Binding-site contacts:
Ligand atom C6 contacts residue VAL250 of chain 1.A at 4.0 Å (hydrophobic).
Ligand atom C2 contacts residue ASN241 of chain 1.C at 2.4 Å.
Ligand atom O5 contacts residue VAL250 of chain 1.A at 3.7 Å.
Ligand atom C3 contacts residue ASN241 of chain 1.C at 3.8 Å.
Ligand atom O4 contacts residue LEU256 of chain 1.A at 4.4 Å.
Ligand atom N2 contacts residue ASN241 of chain 1.C at 2.9 Å (h-bond).
Ligand atom O7 contacts residue TYR247 of chain 1.A at 3.4 Å (h-bond).
Ligand atom O7 contacts residue ASN241 of chain 1.C at 3.6 Å.
Ligand atom O6 contacts residue ASN241 of chain 1.C at 4.4 Å.
Ligand atom C4 contacts residue ASN241 of chain 1.C at 4.2 Å.
Ligand atom C1 contacts residue ASN241 of chain 1.C at 1.4 Å.
Ligand atom C5 contacts residue ASN241 of chain 1.C at 3.7 Å.
Ligand atom O5 contacts residue ASN241 of chain 1.C at 2.4 Å (h-bond).
Ligand atom C6 contacts residue ASN241 of chain 1.C at 4.4 Å.
Ligand atom C7 contacts residue ASN241 of chain 1.C at 3.6 Å.
Ligand atom C4 contacts residue VAL250 of chain 1.A at 4.3 Å (hydrophobic).
Ligand atom C5 contacts residue VAL250 of chain 1.A at 4.3 Å (hydrophobic).

This protein binds this small molecule.
Small molecule (SMILES): CC(=O)N[C@@H]1[C@@H](O)[C@H](O)[C@@H](CO)O[C@H]1O

Sequence of chain 1.C:
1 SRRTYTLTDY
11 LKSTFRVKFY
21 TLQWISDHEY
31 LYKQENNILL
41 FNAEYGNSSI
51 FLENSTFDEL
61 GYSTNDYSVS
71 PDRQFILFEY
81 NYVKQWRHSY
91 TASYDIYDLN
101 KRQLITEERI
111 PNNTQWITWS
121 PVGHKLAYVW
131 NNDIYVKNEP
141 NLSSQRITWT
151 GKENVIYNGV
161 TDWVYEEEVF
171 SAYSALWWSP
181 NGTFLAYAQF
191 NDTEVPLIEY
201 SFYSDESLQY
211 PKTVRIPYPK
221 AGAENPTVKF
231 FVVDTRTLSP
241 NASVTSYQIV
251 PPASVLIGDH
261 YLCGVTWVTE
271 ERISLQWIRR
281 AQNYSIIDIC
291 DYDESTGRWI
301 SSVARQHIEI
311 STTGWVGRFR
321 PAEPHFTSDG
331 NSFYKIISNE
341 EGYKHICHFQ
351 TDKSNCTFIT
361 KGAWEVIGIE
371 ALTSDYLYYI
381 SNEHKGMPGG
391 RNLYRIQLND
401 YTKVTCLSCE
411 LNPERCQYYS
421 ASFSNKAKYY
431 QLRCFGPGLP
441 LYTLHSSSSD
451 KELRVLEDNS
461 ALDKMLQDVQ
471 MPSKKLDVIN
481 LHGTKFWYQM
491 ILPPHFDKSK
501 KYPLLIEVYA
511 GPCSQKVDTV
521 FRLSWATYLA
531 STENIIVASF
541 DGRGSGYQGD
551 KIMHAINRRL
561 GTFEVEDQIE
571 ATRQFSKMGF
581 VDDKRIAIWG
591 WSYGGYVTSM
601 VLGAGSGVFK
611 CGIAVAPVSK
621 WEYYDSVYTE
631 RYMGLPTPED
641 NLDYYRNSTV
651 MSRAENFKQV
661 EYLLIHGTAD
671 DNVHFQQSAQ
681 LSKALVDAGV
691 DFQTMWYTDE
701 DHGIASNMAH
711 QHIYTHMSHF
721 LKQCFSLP

Sequence of chain 1.A:
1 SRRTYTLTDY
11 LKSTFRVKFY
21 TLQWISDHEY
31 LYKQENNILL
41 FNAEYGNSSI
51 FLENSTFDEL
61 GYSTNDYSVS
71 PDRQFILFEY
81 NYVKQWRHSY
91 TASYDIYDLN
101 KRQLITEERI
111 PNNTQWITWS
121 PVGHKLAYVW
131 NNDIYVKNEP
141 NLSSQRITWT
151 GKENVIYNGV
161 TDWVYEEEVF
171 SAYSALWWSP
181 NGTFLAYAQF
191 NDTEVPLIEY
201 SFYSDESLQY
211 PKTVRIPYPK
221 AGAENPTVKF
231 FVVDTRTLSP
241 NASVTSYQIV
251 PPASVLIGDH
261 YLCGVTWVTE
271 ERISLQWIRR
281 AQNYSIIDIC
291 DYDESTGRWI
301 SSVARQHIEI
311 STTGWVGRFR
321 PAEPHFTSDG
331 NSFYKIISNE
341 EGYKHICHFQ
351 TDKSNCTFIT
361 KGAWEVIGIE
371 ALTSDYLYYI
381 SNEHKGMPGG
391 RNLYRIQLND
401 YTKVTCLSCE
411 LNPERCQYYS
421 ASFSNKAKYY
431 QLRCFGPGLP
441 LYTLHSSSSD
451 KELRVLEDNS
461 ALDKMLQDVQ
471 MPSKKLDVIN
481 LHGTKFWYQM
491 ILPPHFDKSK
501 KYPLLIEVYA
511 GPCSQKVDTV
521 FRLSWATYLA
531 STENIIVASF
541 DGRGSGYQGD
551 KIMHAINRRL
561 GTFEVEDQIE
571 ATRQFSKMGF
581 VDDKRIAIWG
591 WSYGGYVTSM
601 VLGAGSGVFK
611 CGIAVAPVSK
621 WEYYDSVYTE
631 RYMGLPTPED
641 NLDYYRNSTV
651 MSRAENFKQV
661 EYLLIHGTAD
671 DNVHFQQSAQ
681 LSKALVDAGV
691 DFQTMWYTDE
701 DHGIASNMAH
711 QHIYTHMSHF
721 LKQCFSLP